Binding-site contacts:
Ligand atom O7 contacts residue HIS334 of chain 1.B at 2.7 Å (h-bond).
Ligand atom C1 contacts residue NAD1 of chain 1.E at 3.7 Å.
Ligand atom O4 contacts residue PHE180 of chain 1.B at 3.6 Å.
Ligand atom C4 contacts residue GLU202 of chain 1.B at 3.9 Å.
Ligand atom C6 contacts residue TYR149 of chain 1.B at 3.5 Å (hydrophobic).
Ligand atom S1 contacts residue ARG179 of chain 1.B at 3.8 Å.
Ligand atom C1 contacts residue LYS120 of chain 1.B at 3.7 Å.
Ligand atom O6 contacts residue ARG179 of chain 1.B at 3.6 Å (salt-bridge).
Ligand atom O3 contacts residue LYS185 of chain 1.B at 3.2 Å.
Ligand atom O8 contacts residue HIS334 of chain 1.B at 3.3 Å (h-bond).
Ligand atom O2 contacts residue GLU202 of chain 1.B at 2.1 Å (salt-bridge).
Ligand atom C3 contacts residue GLU202 of chain 1.B at 3.7 Å.
Ligand atom C4 contacts residue PHE182 of chain 1.B at 3.6 Å (hydrophobic).
Ligand atom C2 contacts residue GLU202 of chain 1.B at 3.1 Å.
Ligand atom O3 contacts residue PHE182 of chain 1.B at 3.5 Å.
Ligand atom C1 contacts residue HIS206 of chain 1.B at 3.8 Å.
Ligand atom O3 contacts residue ARG179 of chain 1.B at 4.0 Å.
Ligand atom S1 contacts residue LYS185 of chain 1.B at 3.7 Å.
Ligand atom C6 contacts residue HIS206 of chain 1.B at 4.0 Å.
Ligand atom C5 contacts residue LYS203 of chain 1.B at 4.0 Å.
Ligand atom C5 contacts residue ARG179 of chain 1.B at 3.4 Å.
Ligand atom O1 contacts residue GLU202 of chain 1.B at 3.7 Å.
Ligand atom O8 contacts residue NAD1 of chain 1.E at 3.1 Å (h-bond).
Ligand atom O2 contacts residue NAD1 of chain 1.E at 3.6 Å.
Ligand atom O4 contacts residue ARG179 of chain 1.B at 2.8 Å (salt-bridge).
Ligand atom O8 contacts residue TYR149 of chain 1.B at 2.7 Å (h-bond).
Ligand atom S1 contacts residue LEU183 of chain 1.B at 3.9 Å.
Ligand atom O2 contacts residue LYS120 of chain 1.B at 3.1 Å (salt-bridge).
Ligand atom O1 contacts residue LYS120 of chain 1.B at 2.9 Å (salt-bridge).
Ligand atom O8 contacts residue HIS206 of chain 1.B at 3.5 Å (h-bond).
Ligand atom O4 contacts residue LEU183 of chain 1.B at 3.5 Å.
Ligand atom O1 contacts residue HIS206 of chain 1.B at 2.7 Å (h-bond).
Ligand atom C4 contacts residue ARG179 of chain 1.B at 3.6 Å.
Ligand atom C3 contacts residue NAD1 of chain 1.E at 4.0 Å.
Ligand atom O3 contacts residue ASN190 of chain 1.B at 3.8 Å.
Ligand atom C6 contacts residue LYS203 of chain 1.B at 3.5 Å.
Ligand atom O3 contacts residue LEU183 of chain 1.B at 2.8 Å (h-bond).
Ligand atom C2 contacts residue LYS120 of chain 1.B at 3.9 Å.
Ligand atom O5 contacts residue LEU183 of chain 1.B at 3.8 Å.
Ligand atom O5 contacts residue LYS185 of chain 1.B at 2.9 Å (salt-bridge).

Sequence of chain 1.B:
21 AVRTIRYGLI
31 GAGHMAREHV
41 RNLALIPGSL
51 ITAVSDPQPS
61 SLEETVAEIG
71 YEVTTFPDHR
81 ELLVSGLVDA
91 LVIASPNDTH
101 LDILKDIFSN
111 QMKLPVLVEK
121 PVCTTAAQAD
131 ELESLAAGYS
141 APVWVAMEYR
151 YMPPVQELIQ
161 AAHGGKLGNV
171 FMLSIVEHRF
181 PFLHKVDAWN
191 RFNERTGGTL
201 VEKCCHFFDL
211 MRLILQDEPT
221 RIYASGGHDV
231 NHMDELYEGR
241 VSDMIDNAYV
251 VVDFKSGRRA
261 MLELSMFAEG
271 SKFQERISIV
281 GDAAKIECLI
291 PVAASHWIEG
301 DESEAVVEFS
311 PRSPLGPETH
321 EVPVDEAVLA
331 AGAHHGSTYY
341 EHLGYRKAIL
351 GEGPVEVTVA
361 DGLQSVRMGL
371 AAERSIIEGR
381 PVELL

This protein binds this small molecule.
Small molecule (SMILES): O=S(=O)(O)C[C@H]1O[C@H](O)[C@H](O)[C@@H](O)[C@@H]1O